Sequence of chain 1.A:
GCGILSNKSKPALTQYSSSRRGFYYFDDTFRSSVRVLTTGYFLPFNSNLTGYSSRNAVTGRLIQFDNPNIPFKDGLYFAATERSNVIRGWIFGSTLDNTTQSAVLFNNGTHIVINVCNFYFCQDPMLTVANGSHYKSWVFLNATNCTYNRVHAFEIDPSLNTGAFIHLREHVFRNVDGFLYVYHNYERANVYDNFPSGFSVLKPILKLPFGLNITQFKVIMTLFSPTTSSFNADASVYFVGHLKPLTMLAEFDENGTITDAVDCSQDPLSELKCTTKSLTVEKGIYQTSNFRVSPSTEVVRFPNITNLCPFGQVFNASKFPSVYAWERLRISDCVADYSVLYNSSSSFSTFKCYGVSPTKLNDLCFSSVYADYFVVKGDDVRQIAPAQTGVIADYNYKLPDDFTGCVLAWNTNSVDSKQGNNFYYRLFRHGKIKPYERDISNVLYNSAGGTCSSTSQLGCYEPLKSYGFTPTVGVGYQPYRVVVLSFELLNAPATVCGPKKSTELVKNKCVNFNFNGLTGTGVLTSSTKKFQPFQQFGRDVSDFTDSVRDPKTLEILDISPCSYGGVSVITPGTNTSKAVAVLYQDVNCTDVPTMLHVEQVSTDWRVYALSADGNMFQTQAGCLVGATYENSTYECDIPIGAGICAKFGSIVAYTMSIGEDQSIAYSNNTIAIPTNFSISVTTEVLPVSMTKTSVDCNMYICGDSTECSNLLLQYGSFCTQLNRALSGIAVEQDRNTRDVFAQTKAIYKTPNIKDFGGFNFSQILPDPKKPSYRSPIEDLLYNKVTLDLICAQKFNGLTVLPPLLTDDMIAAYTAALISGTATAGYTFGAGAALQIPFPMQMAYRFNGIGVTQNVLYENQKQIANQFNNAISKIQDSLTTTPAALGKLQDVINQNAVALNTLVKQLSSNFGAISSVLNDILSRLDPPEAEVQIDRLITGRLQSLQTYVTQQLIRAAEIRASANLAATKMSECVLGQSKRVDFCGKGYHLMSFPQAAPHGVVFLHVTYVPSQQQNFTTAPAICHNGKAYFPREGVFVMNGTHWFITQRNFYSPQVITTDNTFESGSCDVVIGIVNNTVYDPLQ

Binding-site contacts:
Ligand atom N2 contacts residue ASN801 of chain 1.A at 3.0 Å (h-bond).
Ligand atom C2 contacts residue ASN801 of chain 1.A at 2.5 Å.
Ligand atom C5 contacts residue ASN801 of chain 1.A at 3.7 Å.
Ligand atom C5 contacts residue SER803 of chain 1.A at 3.9 Å.
Ligand atom O7 contacts residue ASN801 of chain 1.A at 3.5 Å (h-bond).
Ligand atom C1 contacts residue SER803 of chain 1.A at 3.5 Å.
Ligand atom C1 contacts residue ASN801 of chain 1.A at 1.5 Å.
Ligand atom O6 contacts residue SER803 of chain 1.A at 4.2 Å.
Ligand atom C8 contacts residue ASP796 of chain 1.A at 3.8 Å.
Ligand atom O5 contacts residue SER803 of chain 1.A at 3.6 Å.
Ligand atom O6 contacts residue GLN804 of chain 1.A at 3.4 Å (h-bond).
Ligand atom C7 contacts residue ASN801 of chain 1.A at 3.4 Å.
Ligand atom C3 contacts residue ASN801 of chain 1.A at 3.9 Å.
Ligand atom O5 contacts residue ASN801 of chain 1.A at 2.4 Å (h-bond).
Ligand atom C4 contacts residue ASN801 of chain 1.A at 4.3 Å.

The protein below binds the small molecule below.
Small molecule (SMILES): CC(=O)N[C@H]1[C@H](O[C@H]2[C@H](O)[C@@H](NC(C)=O)CO[C@@H]2CO)O[C@H](CO)[C@@H](O)[C@@H]1O